The small molecule below binds the protein below.
Small molecule (SMILES): CC(=O)N[C@H]1[C@H](O[C@H]2[C@H](O)[C@@H](NC(C)=O)CO[C@@H]2CO)O[C@H](CO)[C@@H](O)[C@@H]1O

Sequence of chain 1.A:
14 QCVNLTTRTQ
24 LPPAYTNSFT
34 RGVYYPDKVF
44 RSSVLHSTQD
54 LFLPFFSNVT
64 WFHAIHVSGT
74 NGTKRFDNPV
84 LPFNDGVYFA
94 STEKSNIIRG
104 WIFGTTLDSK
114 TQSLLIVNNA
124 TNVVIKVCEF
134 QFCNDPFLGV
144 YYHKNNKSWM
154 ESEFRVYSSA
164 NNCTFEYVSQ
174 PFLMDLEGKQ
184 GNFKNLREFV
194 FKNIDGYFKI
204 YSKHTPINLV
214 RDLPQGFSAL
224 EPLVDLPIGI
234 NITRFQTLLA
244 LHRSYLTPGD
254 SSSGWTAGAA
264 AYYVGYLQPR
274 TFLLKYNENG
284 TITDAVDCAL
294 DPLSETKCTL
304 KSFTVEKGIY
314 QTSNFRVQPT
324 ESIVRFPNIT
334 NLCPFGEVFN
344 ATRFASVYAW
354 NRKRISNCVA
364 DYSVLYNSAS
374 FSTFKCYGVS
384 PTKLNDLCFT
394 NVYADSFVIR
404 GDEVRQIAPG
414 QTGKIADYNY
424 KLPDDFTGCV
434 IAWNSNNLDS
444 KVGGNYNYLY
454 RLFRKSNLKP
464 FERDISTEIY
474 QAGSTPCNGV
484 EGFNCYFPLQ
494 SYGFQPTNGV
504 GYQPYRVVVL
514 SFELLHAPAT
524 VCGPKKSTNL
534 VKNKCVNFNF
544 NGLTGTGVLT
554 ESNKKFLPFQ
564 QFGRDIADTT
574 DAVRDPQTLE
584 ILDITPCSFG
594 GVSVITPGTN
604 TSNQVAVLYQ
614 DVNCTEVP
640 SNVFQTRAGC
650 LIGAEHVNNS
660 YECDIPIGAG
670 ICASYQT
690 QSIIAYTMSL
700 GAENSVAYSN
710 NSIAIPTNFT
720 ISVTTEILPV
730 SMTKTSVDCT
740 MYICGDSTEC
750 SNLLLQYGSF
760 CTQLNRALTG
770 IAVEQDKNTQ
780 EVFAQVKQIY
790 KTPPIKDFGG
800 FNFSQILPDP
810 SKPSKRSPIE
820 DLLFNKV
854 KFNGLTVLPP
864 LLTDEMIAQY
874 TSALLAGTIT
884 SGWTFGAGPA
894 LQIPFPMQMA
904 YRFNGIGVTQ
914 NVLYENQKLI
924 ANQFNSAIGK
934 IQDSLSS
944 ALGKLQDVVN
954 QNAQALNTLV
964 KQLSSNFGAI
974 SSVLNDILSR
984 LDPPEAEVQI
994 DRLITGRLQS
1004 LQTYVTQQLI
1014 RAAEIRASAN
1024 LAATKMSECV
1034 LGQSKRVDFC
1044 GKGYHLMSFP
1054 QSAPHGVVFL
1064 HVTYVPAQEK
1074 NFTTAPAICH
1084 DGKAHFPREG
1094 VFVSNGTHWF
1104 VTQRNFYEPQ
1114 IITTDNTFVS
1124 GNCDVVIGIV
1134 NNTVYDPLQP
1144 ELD

Binding-site contacts:
Ligand atom C3 contacts residue ASN1098 of chain 1.A at 3.8 Å.
Ligand atom C3 contacts residue THR1100 of chain 1.A at 4.4 Å.
Ligand atom O6 contacts residue PHE1103 of chain 1.A at 3.8 Å.
Ligand atom C8 contacts residue THR1100 of chain 1.A at 4.0 Å.
Ligand atom C2 contacts residue ASN1098 of chain 1.A at 2.5 Å.
Ligand atom O7 contacts residue ASN1098 of chain 1.A at 3.6 Å (h-bond).
Ligand atom C6 contacts residue PHE1103 of chain 1.A at 4.3 Å (hydrophobic).
Ligand atom N2 contacts residue THR1100 of chain 1.A at 3.5 Å (h-bond).
Ligand atom C4 contacts residue ASN1098 of chain 1.A at 4.2 Å.
Ligand atom O5 contacts residue PHE1103 of chain 1.A at 4.2 Å.
Ligand atom O5 contacts residue ASN1098 of chain 1.A at 2.3 Å (h-bond).
Ligand atom O4 contacts residue HIS1101 of chain 1.A at 4.4 Å.
Ligand atom C3 contacts residue HIS1101 of chain 1.A at 4.3 Å.
Ligand atom C7 contacts residue ASN1098 of chain 1.A at 3.5 Å.
Ligand atom C1 contacts residue ASN1098 of chain 1.A at 1.4 Å.
Ligand atom C5 contacts residue PHE1103 of chain 1.A at 4.5 Å (hydrophobic).
Ligand atom C8 contacts residue HIS1101 of chain 1.A at 4.1 Å.
Ligand atom C5 contacts residue ASN1098 of chain 1.A at 3.6 Å.
Ligand atom C1 contacts residue THR1100 of chain 1.A at 4.5 Å.
Ligand atom C7 contacts residue THR1100 of chain 1.A at 4.3 Å.
Ligand atom C8 contacts residue ASN1098 of chain 1.A at 3.4 Å.
Ligand atom N2 contacts residue ASN1098 of chain 1.A at 2.9 Å (h-bond).
Ligand atom C1 contacts residue HIS1101 of chain 1.A at 4.3 Å.
Ligand atom C5 contacts residue HIS1101 of chain 1.A at 4.3 Å.
Ligand atom C2 contacts residue THR1100 of chain 1.A at 4.3 Å.